Binding-site contacts:
Ligand atom C5 contacts residue ASN160 of chain 1.C at 3.6 Å.
Ligand atom C5 contacts residue TYR198 of chain 1.C at 3.6 Å (hydrophobic).
Ligand atom C8 contacts residue ASN160 of chain 1.C at 3.4 Å.
Ligand atom C7 contacts residue ASN160 of chain 1.C at 3.2 Å.
Ligand atom C2 contacts residue ASN160 of chain 1.C at 2.4 Å.
Ligand atom O7 contacts residue ASN160 of chain 1.C at 3.1 Å (h-bond).
Ligand atom O5 contacts residue TYR198 of chain 1.C at 2.6 Å (h-bond).
Ligand atom C2 contacts residue TYR198 of chain 1.C at 4.5 Å (hydrophobic).
Ligand atom C3 contacts residue ASN160 of chain 1.C at 3.8 Å.
Ligand atom C1 contacts residue TYR198 of chain 1.C at 3.6 Å (hydrophobic).
Ligand atom O5 contacts residue ASN160 of chain 1.C at 2.4 Å (h-bond).
Ligand atom C6 contacts residue TYR198 of chain 1.C at 3.4 Å (hydrophobic).
Ligand atom N2 contacts residue ASN160 of chain 1.C at 2.8 Å (h-bond).
Ligand atom C1 contacts residue ASN160 of chain 1.C at 1.4 Å.
Ligand atom C4 contacts residue ASN160 of chain 1.C at 4.2 Å.

This small molecule binds to this protein.
Small molecule (SMILES): CC(=O)N[C@@H]1[C@@H](O)[C@H](O)[C@@H](CO)O[C@H]1O

Sequence of chain 1.C:
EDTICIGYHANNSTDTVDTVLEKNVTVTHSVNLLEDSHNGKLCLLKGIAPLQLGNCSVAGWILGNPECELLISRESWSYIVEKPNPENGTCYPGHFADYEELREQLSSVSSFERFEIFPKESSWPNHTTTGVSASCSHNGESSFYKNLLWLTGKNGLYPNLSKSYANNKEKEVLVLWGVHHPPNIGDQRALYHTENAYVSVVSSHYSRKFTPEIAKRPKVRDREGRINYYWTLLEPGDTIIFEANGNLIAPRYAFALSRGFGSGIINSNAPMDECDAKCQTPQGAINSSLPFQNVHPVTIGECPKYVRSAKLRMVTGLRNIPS